Sequence of chain 2.B:
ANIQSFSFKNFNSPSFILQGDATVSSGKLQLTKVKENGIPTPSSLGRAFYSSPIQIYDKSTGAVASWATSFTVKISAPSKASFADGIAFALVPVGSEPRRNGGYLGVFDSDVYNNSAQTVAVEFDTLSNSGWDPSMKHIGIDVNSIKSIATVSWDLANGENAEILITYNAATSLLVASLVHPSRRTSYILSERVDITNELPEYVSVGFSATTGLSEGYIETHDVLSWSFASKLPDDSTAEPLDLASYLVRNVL

Binding-site contacts:
Ligand atom O3 contacts residue LEU127 of chain 2.B at 3.5 Å.
Ligand atom C3 contacts residue ASP85 of chain 2.B at 3.8 Å.
Ligand atom C4 contacts residue LEU127 of chain 2.B at 3.5 Å (hydrophobic).
Ligand atom C6 contacts residue GLY213 of chain 2.B at 4.0 Å.
Ligand atom O3 contacts residue GLY102 of chain 2.B at 3.8 Å.
Ligand atom C4 contacts residue LEU214 of chain 2.B at 4.3 Å (hydrophobic).
Ligand atom O7 contacts residue LEU214 of chain 2.B at 3.6 Å.
Ligand atom C2 contacts residue GLY103 of chain 2.B at 4.3 Å.
Ligand atom O3 contacts residue ASN129 of chain 2.B at 3.0 Å (h-bond).
Ligand atom C7 contacts residue GLY103 of chain 2.B at 3.7 Å.
Ligand atom C8 contacts residue TYR104 of chain 2.B at 3.6 Å (hydrophobic).
Ligand atom O7 contacts residue ASN101 of chain 2.B at 3.8 Å.
Ligand atom C4 contacts residue ASP85 of chain 2.B at 3.4 Å.
Ligand atom C3 contacts residue GLY103 of chain 2.B at 4.1 Å.
Ligand atom O4 contacts residue LEU214 of chain 2.B at 3.3 Å (h-bond).
Ligand atom O4 contacts residue GLY102 of chain 2.B at 4.3 Å.
Ligand atom N2 contacts residue GLY103 of chain 2.B at 4.3 Å.
Ligand atom O3 contacts residue ASP85 of chain 2.B at 2.9 Å (salt-bridge).
Ligand atom O7 contacts residue GLY102 of chain 2.B at 3.7 Å.
Ligand atom N2 contacts residue ASN129 of chain 2.B at 3.9 Å.
Ligand atom C3 contacts residue ASN129 of chain 2.B at 3.5 Å.
Ligand atom O7 contacts residue GLY103 of chain 2.B at 3.0 Å (h-bond).
Ligand atom O4 contacts residue GLY213 of chain 2.B at 3.3 Å.
Ligand atom C8 contacts residue ARG100 of chain 2.B at 3.9 Å.
Ligand atom C5 contacts residue LEU214 of chain 2.B at 4.2 Å (hydrophobic).
Ligand atom O4 contacts residue ASP85 of chain 2.B at 2.5 Å (salt-bridge).
Ligand atom C6 contacts residue SER215 of chain 2.B at 3.8 Å.
Ligand atom C6 contacts residue LEU214 of chain 2.B at 3.5 Å (hydrophobic).
Ligand atom C8 contacts residue TRP132 of chain 2.B at 3.9 Å (hydrophobic).
Ligand atom O6 contacts residue TYR218 of chain 2.B at 3.3 Å.
Ligand atom O5 contacts residue LEU214 of chain 2.B at 3.7 Å.
Ligand atom O3 contacts residue GLY103 of chain 2.B at 2.9 Å (h-bond).
Ligand atom C1 contacts residue LEU214 of chain 2.B at 3.7 Å (hydrophobic).
Ligand atom O7 contacts residue ARG100 of chain 2.B at 4.1 Å.
Ligand atom C3 contacts residue LEU127 of chain 2.B at 3.6 Å (hydrophobic).
Ligand atom C2 contacts residue LEU214 of chain 2.B at 3.7 Å (hydrophobic).
Ligand atom C7 contacts residue LEU214 of chain 2.B at 4.3 Å (hydrophobic).
Ligand atom O6 contacts residue LEU214 of chain 2.B at 4.3 Å.
Ligand atom C6 contacts residue TYR218 of chain 2.B at 3.8 Å (hydrophobic).
Ligand atom O6 contacts residue SER215 of chain 2.B at 2.7 Å (h-bond).

The protein below binds the small molecule below.
Small molecule (SMILES): CC(=O)N[C@@H]1[C@@H](O)[C@@H](O)[C@@H](CO)O[C@@H]1O